Sequence of chain 1.C:
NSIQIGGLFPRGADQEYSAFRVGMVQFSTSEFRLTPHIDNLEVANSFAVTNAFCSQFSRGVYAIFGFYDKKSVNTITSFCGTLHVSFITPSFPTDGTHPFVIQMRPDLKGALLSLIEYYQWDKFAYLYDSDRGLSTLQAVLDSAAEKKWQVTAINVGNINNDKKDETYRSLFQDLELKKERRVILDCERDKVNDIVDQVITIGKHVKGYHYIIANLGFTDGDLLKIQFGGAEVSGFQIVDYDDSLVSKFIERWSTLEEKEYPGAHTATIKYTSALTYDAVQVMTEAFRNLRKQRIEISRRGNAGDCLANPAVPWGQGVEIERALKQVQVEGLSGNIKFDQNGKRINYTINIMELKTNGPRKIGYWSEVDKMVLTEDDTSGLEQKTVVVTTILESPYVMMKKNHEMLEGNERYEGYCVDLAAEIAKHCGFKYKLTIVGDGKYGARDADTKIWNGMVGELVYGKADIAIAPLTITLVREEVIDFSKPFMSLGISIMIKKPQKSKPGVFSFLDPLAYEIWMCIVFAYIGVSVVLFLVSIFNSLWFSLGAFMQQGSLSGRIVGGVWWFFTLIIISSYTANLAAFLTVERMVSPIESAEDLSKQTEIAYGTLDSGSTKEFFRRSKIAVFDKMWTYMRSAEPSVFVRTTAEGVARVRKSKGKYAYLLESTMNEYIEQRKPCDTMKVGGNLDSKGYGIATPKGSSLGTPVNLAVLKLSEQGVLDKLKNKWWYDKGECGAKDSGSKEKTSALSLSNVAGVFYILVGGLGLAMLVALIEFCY

The protein below binds the small molecule below.
Small molecule (SMILES): CC(=O)N[C@@H]1[C@@H](O)[C@H](O)[C@@H](CO)O[C@H]1O

Binding-site contacts:
Ligand atom C2 contacts residue ASN346 of chain 1.C at 3.7 Å.
Ligand atom C7 contacts residue ASN346 of chain 1.C at 4.5 Å.
Ligand atom C7 contacts residue GLN328 of chain 1.C at 3.9 Å.
Ligand atom O5 contacts residue ASN335 of chain 1.C at 3.9 Å.
Ligand atom C8 contacts residue LYS337 of chain 1.C at 3.5 Å.
Ligand atom N2 contacts residue ASN346 of chain 1.C at 3.8 Å.
Ligand atom O5 contacts residue ASN346 of chain 1.C at 3.4 Å (h-bond).
Ligand atom O6 contacts residue ASN335 of chain 1.C at 3.0 Å (h-bond).
Ligand atom O3 contacts residue GLN328 of chain 1.C at 3.9 Å.
Ligand atom O7 contacts residue GLN328 of chain 1.C at 2.7 Å (h-bond).
Ligand atom C1 contacts residue ASN346 of chain 1.C at 3.0 Å.
Ligand atom O7 contacts residue LYS337 of chain 1.C at 3.2 Å (salt-bridge).
Ligand atom C7 contacts residue LYS337 of chain 1.C at 3.7 Å.
Ligand atom C5 contacts residue ASN335 of chain 1.C at 4.5 Å.
Ligand atom N2 contacts residue GLN328 of chain 1.C at 4.4 Å.
Ligand atom C2 contacts residue GLN328 of chain 1.C at 4.0 Å.
Ligand atom C3 contacts residue GLN328 of chain 1.C at 4.4 Å.
Ligand atom C6 contacts residue ASN335 of chain 1.C at 4.2 Å.
Ligand atom O6 contacts residue GLU330 of chain 1.C at 3.8 Å.